Sequence of chain 1.A:
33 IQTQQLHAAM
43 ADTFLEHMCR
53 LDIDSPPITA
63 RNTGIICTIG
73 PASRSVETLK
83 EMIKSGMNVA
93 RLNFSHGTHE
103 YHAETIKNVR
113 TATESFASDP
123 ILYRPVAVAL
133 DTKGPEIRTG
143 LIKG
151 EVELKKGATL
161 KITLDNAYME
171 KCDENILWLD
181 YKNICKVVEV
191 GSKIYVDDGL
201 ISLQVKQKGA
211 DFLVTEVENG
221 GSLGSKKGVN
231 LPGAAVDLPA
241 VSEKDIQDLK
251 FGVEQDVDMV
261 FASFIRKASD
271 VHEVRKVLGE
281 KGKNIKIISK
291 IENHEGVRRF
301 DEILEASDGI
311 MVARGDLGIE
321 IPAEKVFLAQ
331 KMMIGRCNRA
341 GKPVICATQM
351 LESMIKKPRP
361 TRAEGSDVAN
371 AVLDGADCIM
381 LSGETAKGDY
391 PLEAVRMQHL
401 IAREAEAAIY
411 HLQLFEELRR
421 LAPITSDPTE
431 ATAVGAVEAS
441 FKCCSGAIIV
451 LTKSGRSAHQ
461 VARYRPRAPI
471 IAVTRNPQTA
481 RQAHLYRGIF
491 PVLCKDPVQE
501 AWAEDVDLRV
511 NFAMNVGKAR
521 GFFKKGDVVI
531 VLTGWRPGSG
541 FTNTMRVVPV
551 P

Binding-site contacts:
Ligand atom O2 contacts residue THR348 of chain 1.A at 2.6 Å (h-bond).
Ligand atom O2 contacts residue ARG314 of chain 1.A at 4.4 Å.
Ligand atom O4 contacts residue MG1 of chain 1.H at 2.2 Å.
Ligand atom O2 contacts residue MG1 of chain 1.H at 4.1 Å.
Ligand atom O3 contacts residue ALA313 of chain 1.A at 4.1 Å.
Ligand atom O1 contacts residue LYS290 of chain 1.A at 2.5 Å (salt-bridge).
Ligand atom C2 contacts residue ASP316 of chain 1.A at 3.8 Å.
Ligand atom O3 contacts residue THR348 of chain 1.A at 3.0 Å (h-bond).
Ligand atom O2 contacts residue ASP316 of chain 1.A at 3.7 Å.
Ligand atom O4 contacts residue GLU292 of chain 1.A at 2.8 Å (salt-bridge).
Ligand atom O1 contacts residue MG1 of chain 1.H at 2.6 Å.
Ligand atom O3 contacts residue MG1 of chain 1.H at 4.3 Å.
Ligand atom C2 contacts residue MG1 of chain 1.H at 3.0 Å.
Ligand atom C2 contacts residue THR348 of chain 1.A at 3.6 Å.
Ligand atom O4 contacts residue GLY315 of chain 1.A at 4.0 Å.
Ligand atom O3 contacts residue LYS290 of chain 1.A at 3.9 Å.
Ligand atom C2 contacts residue GLY315 of chain 1.A at 3.9 Å.
Ligand atom C1 contacts residue GLU292 of chain 1.A at 3.8 Å.
Ligand atom O3 contacts residue ARG93 of chain 1.A at 4.5 Å.
Ligand atom O4 contacts residue ALA313 of chain 1.A at 4.1 Å.
Ligand atom O1 contacts residue GLU292 of chain 1.A at 2.9 Å (salt-bridge).
Ligand atom O1 contacts residue ASP316 of chain 1.A at 4.4 Å.
Ligand atom O4 contacts residue ASP316 of chain 1.A at 2.7 Å (salt-bridge).
Ligand atom O2 contacts residue ALA313 of chain 1.A at 4.3 Å.
Ligand atom O2 contacts residue GLY315 of chain 1.A at 3.1 Å (h-bond).
Ligand atom O1 contacts residue ALA313 of chain 1.A at 3.7 Å.
Ligand atom C2 contacts residue GLU292 of chain 1.A at 3.7 Å.
Ligand atom C1 contacts residue THR348 of chain 1.A at 3.7 Å.
Ligand atom C1 contacts residue LYS290 of chain 1.A at 3.5 Å.
Ligand atom C1 contacts residue MG1 of chain 1.H at 3.1 Å.
Ligand atom C2 contacts residue ALA313 of chain 1.A at 3.9 Å (hydrophobic).
Ligand atom C1 contacts residue ALA313 of chain 1.A at 3.7 Å (hydrophobic).
Ligand atom O3 contacts residue MET380 of chain 1.A at 4.1 Å.

The protein below binds the small molecule below.
Small molecule (SMILES): O=C([O-])C(=O)[O-]